Sequence of chain 1.E:
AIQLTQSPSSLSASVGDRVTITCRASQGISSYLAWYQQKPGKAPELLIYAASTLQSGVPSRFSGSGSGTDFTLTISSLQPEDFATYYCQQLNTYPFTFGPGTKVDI

This small molecule binds to this protein.
Small molecule (SMILES): CC(=O)N[C@H]1[C@H](O[C@H]2[C@H](O)[C@@H](NC(C)=O)CO[C@@H]2CO)O[C@H](CO)[C@@H](O)[C@@H]1O

Sequence of chain 1.A:
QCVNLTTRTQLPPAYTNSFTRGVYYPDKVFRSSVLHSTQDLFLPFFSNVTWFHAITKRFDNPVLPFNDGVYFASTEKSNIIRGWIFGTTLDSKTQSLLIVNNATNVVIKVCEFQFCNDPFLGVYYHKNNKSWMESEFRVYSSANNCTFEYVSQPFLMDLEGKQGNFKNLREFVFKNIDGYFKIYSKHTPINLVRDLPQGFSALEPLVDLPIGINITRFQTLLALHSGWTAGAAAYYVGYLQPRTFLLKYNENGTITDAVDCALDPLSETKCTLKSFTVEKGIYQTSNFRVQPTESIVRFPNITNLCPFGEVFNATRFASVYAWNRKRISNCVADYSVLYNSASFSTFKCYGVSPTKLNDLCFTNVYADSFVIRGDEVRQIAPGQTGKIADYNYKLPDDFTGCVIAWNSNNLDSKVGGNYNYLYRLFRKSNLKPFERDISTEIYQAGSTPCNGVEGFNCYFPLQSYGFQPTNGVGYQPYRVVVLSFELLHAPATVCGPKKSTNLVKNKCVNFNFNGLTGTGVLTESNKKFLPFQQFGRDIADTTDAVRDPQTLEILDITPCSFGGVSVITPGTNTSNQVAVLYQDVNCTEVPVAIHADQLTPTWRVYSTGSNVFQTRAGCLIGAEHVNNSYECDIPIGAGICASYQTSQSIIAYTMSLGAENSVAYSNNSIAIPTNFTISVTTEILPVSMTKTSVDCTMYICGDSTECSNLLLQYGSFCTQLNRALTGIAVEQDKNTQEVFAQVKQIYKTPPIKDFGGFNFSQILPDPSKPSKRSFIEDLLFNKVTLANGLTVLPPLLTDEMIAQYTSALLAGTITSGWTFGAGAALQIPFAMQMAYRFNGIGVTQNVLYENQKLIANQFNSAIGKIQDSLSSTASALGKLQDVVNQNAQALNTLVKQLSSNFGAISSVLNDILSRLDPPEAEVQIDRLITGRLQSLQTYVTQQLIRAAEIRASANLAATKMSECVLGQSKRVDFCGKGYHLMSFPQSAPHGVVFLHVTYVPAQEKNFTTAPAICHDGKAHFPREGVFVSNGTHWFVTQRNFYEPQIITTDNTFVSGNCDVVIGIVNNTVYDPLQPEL

Binding-site contacts:
Ligand atom O6 contacts residue VAL171 of chain 1.A at 4.0 Å.
Ligand atom O7 contacts residue THR124 of chain 1.A at 3.3 Å.
Ligand atom C1 contacts residue ASN122 of chain 1.A at 1.4 Å.
Ligand atom C7 contacts residue ALA123 of chain 1.A at 4.4 Å (hydrophobic).
Ligand atom C3 contacts residue THR124 of chain 1.A at 4.3 Å.
Ligand atom O5 contacts residue VAL127 of chain 1.A at 4.2 Å.
Ligand atom O6 contacts residue VAL127 of chain 1.A at 3.4 Å.
Ligand atom N2 contacts residue ASN122 of chain 1.A at 2.9 Å (h-bond).
Ligand atom C2 contacts residue ASN122 of chain 1.A at 2.5 Å.
Ligand atom C1 contacts residue THR124 of chain 1.A at 3.8 Å.
Ligand atom O7 contacts residue ALA123 of chain 1.A at 4.2 Å.
Ligand atom C7 contacts residue THR124 of chain 1.A at 4.4 Å.
Ligand atom C3 contacts residue ASN122 of chain 1.A at 3.8 Å.
Ligand atom C8 contacts residue ALA123 of chain 1.A at 4.2 Å (hydrophobic).
Ligand atom C6 contacts residue ASN125 of chain 1.A at 3.7 Å.
Ligand atom C4 contacts residue ASN122 of chain 1.A at 4.2 Å.
Ligand atom C6 contacts residue VAL171 of chain 1.A at 3.8 Å (hydrophobic).
Ligand atom C8 contacts residue THR93 of chain 1.E at 4.4 Å.
Ligand atom C6 contacts residue VAL127 of chain 1.A at 4.2 Å (hydrophobic).
Ligand atom C5 contacts residue ASN125 of chain 1.A at 4.0 Å.
Ligand atom C7 contacts residue ASN122 of chain 1.A at 3.5 Å.
Ligand atom O5 contacts residue ASN125 of chain 1.A at 4.0 Å.
Ligand atom O5 contacts residue ASN122 of chain 1.A at 2.4 Å (h-bond).
Ligand atom O7 contacts residue ASN122 of chain 1.A at 3.8 Å.
Ligand atom C5 contacts residue ASN122 of chain 1.A at 3.7 Å.
Ligand atom O5 contacts residue THR124 of chain 1.A at 4.2 Å.
Ligand atom C8 contacts residue VAL171 of chain 1.A at 3.8 Å (hydrophobic).
Ligand atom C5 contacts residue THR124 of chain 1.A at 4.0 Å.